Binding-site contacts:
Ligand atom C5 contacts residue ASN52 of chain 1.A at 3.0 Å.
Ligand atom C1 contacts residue ASN47 of chain 1.A at 3.9 Å.
Ligand atom C8 contacts residue VAL45 of chain 1.A at 3.8 Å (hydrophobic).
Ligand atom C6 contacts residue TYR50 of chain 1.A at 4.3 Å (hydrophobic).
Ligand atom O7 contacts residue VAL45 of chain 1.A at 3.9 Å.
Ligand atom C1 contacts residue ASN52 of chain 1.A at 1.5 Å.
Ligand atom C7 contacts residue ASN52 of chain 1.A at 3.6 Å.
Ligand atom C7 contacts residue SER54 of chain 1.A at 3.8 Å.
Ligand atom C7 contacts residue SER53 of chain 1.A at 3.9 Å.
Ligand atom C5 contacts residue TYR50 of chain 1.A at 4.1 Å (hydrophobic).
Ligand atom O7 contacts residue SER54 of chain 1.A at 3.5 Å (h-bond).
Ligand atom O7 contacts residue ASN52 of chain 1.A at 2.6 Å (h-bond).
Ligand atom C7 contacts residue VAL45 of chain 1.A at 4.2 Å (hydrophobic).
Ligand atom C8 contacts residue SER54 of chain 1.A at 2.5 Å.
Ligand atom O5 contacts residue TYR50 of chain 1.A at 4.1 Å.
Ligand atom C8 contacts residue SER53 of chain 1.A at 3.9 Å.
Ligand atom O5 contacts residue ASN52 of chain 1.A at 1.6 Å (h-bond).
Ligand atom C3 contacts residue ASN52 of chain 1.A at 3.6 Å.
Ligand atom O6 contacts residue TYR50 of chain 1.A at 3.5 Å.
Ligand atom C2 contacts residue ASN52 of chain 1.A at 2.5 Å.
Ligand atom N2 contacts residue ASN52 of chain 1.A at 3.4 Å (h-bond).
Ligand atom C6 contacts residue ASN52 of chain 1.A at 3.8 Å.
Ligand atom O7 contacts residue SER53 of chain 1.A at 3.1 Å.
Ligand atom C4 contacts residue ASN52 of chain 1.A at 3.6 Å.

A protein and the small-molecule ligand that binds it are described below.
Small molecule (SMILES): CC(=O)N[C@@H]1[C@@H](O)[C@H](O)[C@@H](CO)O[C@H]1O

Sequence of chain 1.A:
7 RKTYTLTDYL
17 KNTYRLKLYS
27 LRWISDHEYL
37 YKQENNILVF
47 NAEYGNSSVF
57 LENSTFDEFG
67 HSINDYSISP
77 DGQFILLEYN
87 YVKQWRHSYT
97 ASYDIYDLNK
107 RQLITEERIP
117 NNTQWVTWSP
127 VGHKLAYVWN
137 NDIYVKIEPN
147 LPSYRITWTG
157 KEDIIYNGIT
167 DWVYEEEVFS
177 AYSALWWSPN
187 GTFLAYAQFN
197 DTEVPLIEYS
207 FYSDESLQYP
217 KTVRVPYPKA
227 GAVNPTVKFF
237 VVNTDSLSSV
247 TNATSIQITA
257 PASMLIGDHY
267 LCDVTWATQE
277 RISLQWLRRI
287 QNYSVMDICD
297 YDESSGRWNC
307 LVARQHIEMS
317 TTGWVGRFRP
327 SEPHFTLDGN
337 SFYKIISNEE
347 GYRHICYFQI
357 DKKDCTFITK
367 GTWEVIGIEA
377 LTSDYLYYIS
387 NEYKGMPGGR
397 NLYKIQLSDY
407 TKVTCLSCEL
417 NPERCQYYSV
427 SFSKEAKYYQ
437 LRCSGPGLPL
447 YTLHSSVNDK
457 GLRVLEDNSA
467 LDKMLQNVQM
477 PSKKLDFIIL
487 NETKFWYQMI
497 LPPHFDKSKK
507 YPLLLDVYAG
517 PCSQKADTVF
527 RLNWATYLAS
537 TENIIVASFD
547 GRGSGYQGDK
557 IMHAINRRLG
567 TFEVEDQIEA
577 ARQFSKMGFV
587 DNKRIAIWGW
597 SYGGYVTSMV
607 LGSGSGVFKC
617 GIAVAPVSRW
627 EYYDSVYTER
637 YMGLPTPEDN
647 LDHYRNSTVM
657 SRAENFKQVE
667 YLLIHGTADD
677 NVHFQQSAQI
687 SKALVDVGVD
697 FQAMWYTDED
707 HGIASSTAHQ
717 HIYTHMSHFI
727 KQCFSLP